The small molecule below binds the protein below.
Small molecule (SMILES): CC(=O)N[C@@H]1[C@@H](O)[C@H](O)[C@@H](CO)O[C@H]1O

Binding-site contacts:
Ligand atom O6 contacts residue ASN9 of chain 1.B at 4.3 Å.
Ligand atom C7 contacts residue ASN9 of chain 1.B at 3.5 Å.
Ligand atom C4 contacts residue ASN9 of chain 1.B at 3.9 Å.
Ligand atom C5 contacts residue ASN9 of chain 1.B at 3.2 Å.
Ligand atom C2 contacts residue ASN9 of chain 1.B at 2.5 Å.
Ligand atom C3 contacts residue ASN9 of chain 1.B at 3.7 Å.
Ligand atom C8 contacts residue ILE64 of chain 1.B at 3.6 Å (hydrophobic).
Ligand atom N2 contacts residue ASN9 of chain 1.B at 3.3 Å (h-bond).
Ligand atom C1 contacts residue ASN9 of chain 1.B at 1.4 Å.
Ligand atom O7 contacts residue PHE66 of chain 1.B at 3.2 Å.
Ligand atom C6 contacts residue ASN9 of chain 1.B at 3.1 Å.
Ligand atom C7 contacts residue PHE66 of chain 1.B at 4.2 Å (hydrophobic).
Ligand atom O5 contacts residue ASN9 of chain 1.B at 2.5 Å (h-bond).
Ligand atom O7 contacts residue ASN9 of chain 1.B at 3.1 Å (h-bond).

Sequence of chain 1.B:
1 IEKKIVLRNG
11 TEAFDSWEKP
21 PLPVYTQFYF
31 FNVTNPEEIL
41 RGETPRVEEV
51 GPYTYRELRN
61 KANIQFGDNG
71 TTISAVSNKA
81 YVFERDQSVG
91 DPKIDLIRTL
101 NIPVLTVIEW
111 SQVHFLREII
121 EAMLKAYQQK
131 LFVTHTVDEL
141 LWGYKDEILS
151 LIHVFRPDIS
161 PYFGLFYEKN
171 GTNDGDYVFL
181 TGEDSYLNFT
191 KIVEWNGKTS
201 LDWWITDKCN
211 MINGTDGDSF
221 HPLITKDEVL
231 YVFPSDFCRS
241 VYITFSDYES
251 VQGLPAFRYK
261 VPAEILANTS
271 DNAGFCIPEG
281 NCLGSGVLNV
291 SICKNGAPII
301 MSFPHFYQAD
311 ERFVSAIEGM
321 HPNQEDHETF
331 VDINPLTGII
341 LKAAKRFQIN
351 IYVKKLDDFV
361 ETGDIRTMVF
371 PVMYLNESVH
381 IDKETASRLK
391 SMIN